Binding-site contacts:
Ligand atom C7 contacts residue ASN130 of chain 1.B at 3.5 Å.
Ligand atom C1 contacts residue TYR133 of chain 1.B at 3.9 Å (hydrophobic).
Ligand atom C4 contacts residue LEU224 of chain 1.A at 4.4 Å (hydrophobic).
Ligand atom C4 contacts residue ARG202 of chain 1.B at 3.9 Å.
Ligand atom C8 contacts residue PHE206 of chain 1.B at 4.4 Å (hydrophobic).
Ligand atom C7 contacts residue ARG202 of chain 1.B at 3.7 Å.
Ligand atom C1 contacts residue SER132 of chain 1.B at 4.3 Å.
Ligand atom C2 contacts residue ARG202 of chain 1.B at 3.8 Å.
Ligand atom C1 contacts residue ARG202 of chain 1.B at 4.0 Å.
Ligand atom C8 contacts residue ARG202 of chain 1.B at 3.8 Å.
Ligand atom C3 contacts residue ASN130 of chain 1.B at 3.8 Å.
Ligand atom O7 contacts residue ASN130 of chain 1.B at 3.8 Å.
Ligand atom O6 contacts residue TYR133 of chain 1.B at 3.7 Å.
Ligand atom C6 contacts residue PHE206 of chain 1.B at 3.5 Å (hydrophobic).
Ligand atom C5 contacts residue LEU224 of chain 1.A at 4.4 Å (hydrophobic).
Ligand atom C6 contacts residue ASP225 of chain 1.A at 4.2 Å.
Ligand atom C5 contacts residue TYR133 of chain 1.B at 4.3 Å (hydrophobic).
Ligand atom C2 contacts residue ASN130 of chain 1.B at 2.4 Å.
Ligand atom C5 contacts residue ASN130 of chain 1.B at 3.7 Å.
Ligand atom C6 contacts residue TYR133 of chain 1.B at 3.6 Å (hydrophobic).
Ligand atom O5 contacts residue TYR133 of chain 1.B at 3.5 Å.
Ligand atom O6 contacts residue ASP225 of chain 1.A at 3.7 Å.
Ligand atom C1 contacts residue ASN130 of chain 1.B at 1.4 Å.
Ligand atom O6 contacts residue LEU224 of chain 1.A at 4.4 Å.
Ligand atom C4 contacts residue ASN130 of chain 1.B at 4.2 Å.
Ligand atom C5 contacts residue ARG202 of chain 1.B at 4.0 Å.
Ligand atom C1 contacts residue GLU126 of chain 1.B at 3.7 Å.
Ligand atom O5 contacts residue PHE206 of chain 1.B at 4.3 Å.
Ligand atom N2 contacts residue ARG202 of chain 1.B at 3.1 Å (salt-bridge).
Ligand atom O5 contacts residue LEU224 of chain 1.A at 4.3 Å.
Ligand atom C6 contacts residue LEU224 of chain 1.A at 4.3 Å (hydrophobic).
Ligand atom N2 contacts residue ASN130 of chain 1.B at 2.9 Å (h-bond).
Ligand atom O5 contacts residue ASN130 of chain 1.B at 2.4 Å (h-bond).
Ligand atom C2 contacts residue GLU126 of chain 1.B at 4.2 Å.
Ligand atom C5 contacts residue PHE206 of chain 1.B at 3.9 Å (hydrophobic).
Ligand atom C3 contacts residue ARG202 of chain 1.B at 4.1 Å.
Ligand atom O7 contacts residue LEU224 of chain 1.A at 3.9 Å.
Ligand atom O4 contacts residue ARG202 of chain 1.B at 3.0 Å (salt-bridge).
Ligand atom C8 contacts residue ASN130 of chain 1.B at 4.3 Å.
Ligand atom O5 contacts residue GLU126 of chain 1.B at 3.8 Å.

Sequence of chain 1.B:
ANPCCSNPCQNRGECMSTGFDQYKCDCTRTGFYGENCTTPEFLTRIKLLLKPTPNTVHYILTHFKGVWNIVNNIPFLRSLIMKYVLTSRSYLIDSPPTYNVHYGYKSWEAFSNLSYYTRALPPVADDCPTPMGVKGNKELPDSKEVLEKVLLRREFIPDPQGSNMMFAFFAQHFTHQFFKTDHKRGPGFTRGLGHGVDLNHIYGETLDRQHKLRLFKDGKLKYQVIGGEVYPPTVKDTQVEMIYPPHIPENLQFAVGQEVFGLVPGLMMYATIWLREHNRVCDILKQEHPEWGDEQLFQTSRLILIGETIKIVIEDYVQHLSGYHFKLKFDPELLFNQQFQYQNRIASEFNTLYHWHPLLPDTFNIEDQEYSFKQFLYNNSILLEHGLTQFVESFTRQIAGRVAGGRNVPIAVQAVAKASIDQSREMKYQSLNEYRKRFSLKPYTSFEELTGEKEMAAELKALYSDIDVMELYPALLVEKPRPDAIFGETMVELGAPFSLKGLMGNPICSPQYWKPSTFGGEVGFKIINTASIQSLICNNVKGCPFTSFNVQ

This small molecule binds to this protein.
Small molecule (SMILES): CC(=O)N[C@H]1[C@H](O[C@H]2[C@H](O)[C@@H](NC(C)=O)CO[C@@H]2CO)O[C@H](CO)[C@@H](O[C@@H]2O[C@H](CO)[C@@H](O)[C@H](O)[C@H]2NC(C)=O)[C@@H]1O

Sequence of chain 1.A:
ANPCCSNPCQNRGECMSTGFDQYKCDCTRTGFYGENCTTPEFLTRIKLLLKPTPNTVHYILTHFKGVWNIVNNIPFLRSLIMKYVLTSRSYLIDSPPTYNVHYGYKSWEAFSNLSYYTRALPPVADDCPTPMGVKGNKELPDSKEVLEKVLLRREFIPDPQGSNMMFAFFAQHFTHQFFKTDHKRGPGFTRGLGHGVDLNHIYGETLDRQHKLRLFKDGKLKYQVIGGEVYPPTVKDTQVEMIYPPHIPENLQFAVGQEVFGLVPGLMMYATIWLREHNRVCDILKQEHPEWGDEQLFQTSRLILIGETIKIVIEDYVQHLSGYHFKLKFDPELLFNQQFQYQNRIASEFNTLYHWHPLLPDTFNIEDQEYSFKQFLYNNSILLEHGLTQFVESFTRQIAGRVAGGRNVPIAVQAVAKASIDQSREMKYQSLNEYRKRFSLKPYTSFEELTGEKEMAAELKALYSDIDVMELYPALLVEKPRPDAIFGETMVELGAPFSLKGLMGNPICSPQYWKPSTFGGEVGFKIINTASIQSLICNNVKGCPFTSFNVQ